Sequence of chain 1.A:
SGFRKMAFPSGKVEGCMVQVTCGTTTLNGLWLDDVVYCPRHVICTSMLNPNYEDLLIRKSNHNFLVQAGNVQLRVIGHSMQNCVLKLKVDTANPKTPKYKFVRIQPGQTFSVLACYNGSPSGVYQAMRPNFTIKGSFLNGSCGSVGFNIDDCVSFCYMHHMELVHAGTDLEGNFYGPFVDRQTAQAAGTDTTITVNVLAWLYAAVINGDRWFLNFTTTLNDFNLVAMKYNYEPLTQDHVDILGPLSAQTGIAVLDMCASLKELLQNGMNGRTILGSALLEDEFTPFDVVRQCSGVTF

Binding-site contacts:
Ligand atom O16 contacts residue GLU166 of chain 1.A at 3.0 Å (salt-bridge).
Ligand atom C14 contacts residue GLY143 of chain 1.A at 4.0 Å.
Ligand atom C01 contacts residue ARG188 of chain 1.A at 3.6 Å.
Ligand atom O16 contacts residue SER144 of chain 1.A at 3.8 Å.
Ligand atom C15 contacts residue CYS145 of chain 1.A at 1.8 Å (hydrophobic).
Ligand atom C14 contacts residue HIS41 of chain 1.A at 3.9 Å.
Ligand atom O21 contacts residue ARG188 of chain 1.A at 3.3 Å (salt-bridge).
Ligand atom C09 contacts residue ASN142 of chain 1.A at 4.0 Å.
Ligand atom N13 contacts residue ASN142 of chain 1.A at 4.0 Å.
Ligand atom O07 contacts residue CYS145 of chain 1.A at 3.7 Å.
Ligand atom O21 contacts residue ASP187 of chain 1.A at 3.3 Å.
Ligand atom O20 contacts residue HIS41 of chain 1.A at 3.8 Å.
Ligand atom O21 contacts residue GLN189 of chain 1.A at 4.0 Å.
Ligand atom C01 contacts residue GLN189 of chain 1.A at 3.6 Å.
Ligand atom C10 contacts residue ASN142 of chain 1.A at 3.9 Å.
Ligand atom C17 contacts residue HIS41 of chain 1.A at 4.0 Å.
Ligand atom N19 contacts residue HIS164 of chain 1.A at 4.0 Å.
Ligand atom N19 contacts residue MET165 of chain 1.A at 3.7 Å.
Ligand atom N13 contacts residue CYS145 of chain 1.A at 3.2 Å.
Ligand atom C14 contacts residue CYS145 of chain 1.A at 2.8 Å (hydrophobic).
Ligand atom O21 contacts residue MET49 of chain 1.A at 3.1 Å.
Ligand atom C08 contacts residue HIS41 of chain 1.A at 3.5 Å.
Ligand atom C03 contacts residue GLN189 of chain 1.A at 4.0 Å.
Ligand atom N13 contacts residue GLY143 of chain 1.A at 3.2 Å (h-bond).
Ligand atom C09 contacts residue HIS41 of chain 1.A at 3.8 Å.
Ligand atom O07 contacts residue HIS41 of chain 1.A at 3.4 Å.
Ligand atom O16 contacts residue LEU141 of chain 1.A at 4.0 Å.
Ligand atom C12 contacts residue GLY143 of chain 1.A at 3.6 Å.
Ligand atom C17 contacts residue HIS164 of chain 1.A at 4.0 Å.
Ligand atom C08 contacts residue CYS145 of chain 1.A at 3.6 Å (hydrophobic).
Ligand atom C12 contacts residue ASN142 of chain 1.A at 3.8 Å.
Ligand atom BR11 contacts residue THR26 of chain 1.A at 3.8 Å.
Ligand atom O20 contacts residue MET165 of chain 1.A at 2.7 Å.
Ligand atom O20 contacts residue HIS164 of chain 1.A at 3.3 Å (h-bond).
Ligand atom O16 contacts residue CYS145 of chain 1.A at 2.3 Å (h-bond).
Ligand atom O20 contacts residue ASP187 of chain 1.A at 3.9 Å.
Ligand atom BR11 contacts residue THR25 of chain 1.A at 3.4 Å.
Ligand atom C12 contacts residue THR26 of chain 1.A at 4.0 Å.
Ligand atom O16 contacts residue GLY143 of chain 1.A at 3.8 Å.
Ligand atom C15 contacts residue GLU166 of chain 1.A at 3.6 Å.

This protein binds this small molecule.
Small molecule (SMILES): Cc1ccc(COc2cc(Br)cnc2C=O)cc1[N+](=O)[O-]